Sequence of chain 2.A:
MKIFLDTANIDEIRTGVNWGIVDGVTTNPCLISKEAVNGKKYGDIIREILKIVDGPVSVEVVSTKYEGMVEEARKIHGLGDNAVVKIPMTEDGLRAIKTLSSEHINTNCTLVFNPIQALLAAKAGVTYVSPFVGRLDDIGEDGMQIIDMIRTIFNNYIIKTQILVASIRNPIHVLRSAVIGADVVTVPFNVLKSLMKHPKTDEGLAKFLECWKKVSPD

Sequence of chain 2.E:
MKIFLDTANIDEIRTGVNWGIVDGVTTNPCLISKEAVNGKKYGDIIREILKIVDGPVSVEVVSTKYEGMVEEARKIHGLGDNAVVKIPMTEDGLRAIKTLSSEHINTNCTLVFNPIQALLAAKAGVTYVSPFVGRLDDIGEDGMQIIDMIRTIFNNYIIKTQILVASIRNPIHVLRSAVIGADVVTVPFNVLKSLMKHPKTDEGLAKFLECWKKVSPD

Binding-site contacts:
Ligand atom O5 contacts residue ASP6 of chain 2.E at 2.8 Å (salt-bridge).
Ligand atom C4 contacts residue ASN28 of chain 2.E at 3.8 Å.
Ligand atom O4 contacts residue ASN28 of chain 2.E at 2.8 Å (h-bond).
Ligand atom O1 contacts residue LYS86 of chain 2.E at 3.0 Å (salt-bridge).
Ligand atom P contacts residue SER167 of chain 2.E at 3.5 Å.
Ligand atom C3 contacts residue LYS86 of chain 2.E at 2.7 Å.
Ligand atom P contacts residue ARG135 of chain 2.E at 3.7 Å.
Ligand atom O3 contacts residue ASP6 of chain 2.E at 2.6 Å (salt-bridge).
Ligand atom O4 contacts residue LYS86 of chain 2.E at 3.8 Å.
Ligand atom O1P contacts residue SER167 of chain 2.E at 2.5 Å (h-bond).
Ligand atom C6 contacts residue PHE132 of chain 2.E at 3.5 Å (hydrophobic).
Ligand atom O3 contacts residue LYS86 of chain 2.E at 2.9 Å (salt-bridge).
Ligand atom C1 contacts residue THR110 of chain 2.E at 3.8 Å.
Ligand atom C5 contacts residue ASN28 of chain 2.E at 4.0 Å.
Ligand atom O1P contacts residue ARG135 of chain 2.E at 2.7 Å (salt-bridge).
Ligand atom O3 contacts residue LEU31 of chain 2.E at 3.8 Å.
Ligand atom O1P contacts residue ARG169 of chain 2.E at 3.6 Å.
Ligand atom O2P contacts residue ARG169 of chain 2.E at 3.9 Å.
Ligand atom O1 contacts residue SER130 of chain 2.E at 3.1 Å.
Ligand atom C1 contacts residue LYS86 of chain 2.E at 2.5 Å.
Ligand atom O4 contacts residue PHE132 of chain 2.E at 3.3 Å.
Ligand atom O5 contacts residue SER167 of chain 2.E at 2.9 Å (h-bond).
Ligand atom C5 contacts residue ASP6 of chain 2.E at 3.3 Å.
Ligand atom C4 contacts residue PHE132 of chain 2.E at 3.5 Å (hydrophobic).
Ligand atom O3 contacts residue THR26 of chain 2.E at 3.7 Å.
Ligand atom O6 contacts residue SER167 of chain 2.E at 3.5 Å.
Ligand atom O5 contacts residue ALA166 of chain 2.E at 3.5 Å.
Ligand atom O1 contacts residue PHE132 of chain 2.E at 3.7 Å.
Ligand atom O4 contacts residue PHE208 of chain 2.A at 3.9 Å.
Ligand atom O3 contacts residue THR27 of chain 2.E at 3.6 Å (h-bond).
Ligand atom O3 contacts residue ASN28 of chain 2.E at 3.5 Å (h-bond).
Ligand atom C2 contacts residue LYS86 of chain 2.E at 1.5 Å.
Ligand atom C1 contacts residue SER130 of chain 2.E at 3.4 Å.
Ligand atom C3 contacts residue ASP6 of chain 2.E at 3.4 Å.
Ligand atom O1 contacts residue THR110 of chain 2.E at 2.5 Å (h-bond).
Ligand atom O6 contacts residue ASP6 of chain 2.E at 3.9 Å.
Ligand atom C3 contacts residue THR26 of chain 2.E at 3.9 Å.
Ligand atom C4 contacts residue LYS86 of chain 2.E at 3.7 Å.
Ligand atom O2P contacts residue SER167 of chain 2.E at 3.9 Å.
Ligand atom O3P contacts residue ARG135 of chain 2.E at 2.8 Å (salt-bridge).

A protein and the small-molecule ligand that binds it are described below.
Small molecule (SMILES): O=C(CO)[C@@H](O)[C@H](O)[C@H](O)COP(=O)(O)O